Binding-site contacts:
Ligand atom C40 contacts residue TYR97 of chain 1.A at 3.5 Å (hydrophobic).
Ligand atom C38 contacts residue PRO35 of chain 1.A at 3.4 Å (hydrophobic).
Ligand atom O11 contacts residue HIS96 of chain 1.A at 3.5 Å (h-bond).
Ligand atom C4 contacts residue GLU63 of chain 1.A at 3.5 Å.
Ligand atom N3 contacts residue TYR65 of chain 1.A at 3.6 Å (h-bond).
Ligand atom C29 contacts residue ASP70 of chain 1.A at 3.5 Å.
Ligand atom C4 contacts residue TYR97 of chain 1.A at 3.2 Å (hydrophobic).
Ligand atom C27 contacts residue ARG69 of chain 1.A at 3.4 Å.
Ligand atom N3 contacts residue HIS96 of chain 1.A at 2.8 Å (h-bond).
Ligand atom C18 contacts residue GLY11 of chain 1.A at 3.3 Å.
Ligand atom C14 contacts residue GLY61 of chain 1.A at 3.4 Å.
Ligand atom C18 contacts residue TYR97 of chain 1.A at 3.4 Å (hydrophobic).
Ligand atom C17 contacts residue ALA60 of chain 1.A at 3.4 Å (hydrophobic).
Ligand atom C28 contacts residue ARG69 of chain 1.A at 3.5 Å.
Ligand atom N21 contacts residue GLU63 of chain 1.A at 3.3 Å (salt-bridge).
Ligand atom C19 contacts residue GLU63 of chain 1.A at 3.2 Å.
Ligand atom C29 contacts residue ARG103 of chain 1.A at 3.6 Å.
Ligand atom C27 contacts residue GLU64 of chain 1.A at 3.6 Å.
Ligand atom C35 contacts residue MET73 of chain 1.A at 3.6 Å (hydrophobic).
Ligand atom N5 contacts residue GLU63 of chain 1.A at 3.6 Å.
Ligand atom N41 contacts residue GLY11 of chain 1.A at 3.1 Å (h-bond).
Ligand atom O11 contacts residue GLU63 of chain 1.A at 3.3 Å (salt-bridge).
Ligand atom N5 contacts residue TYR97 of chain 1.A at 3.2 Å (h-bond).
Ligand atom N41 contacts residue VAL10 of chain 1.A at 3.4 Å.
Ligand atom C28 contacts residue ASP70 of chain 1.A at 3.2 Å.
Ligand atom O37 contacts residue CYS13 of chain 1.A at 3.6 Å (h-bond).
Ligand atom N15 contacts residue CYS13 of chain 1.A at 3.6 Å.
Ligand atom C29 contacts residue VAL104 of chain 1.A at 3.5 Å (hydrophobic).
Ligand atom C32 contacts residue GLN100 of chain 1.A at 3.6 Å.
Ligand atom C40 contacts residue GLY11 of chain 1.A at 3.0 Å.
Ligand atom N3 contacts residue TYR97 of chain 1.A at 3.6 Å.
Ligand atom C39 contacts residue CYS13 of chain 1.A at 1.7 Å (hydrophobic).
Ligand atom N41 contacts residue TYR97 of chain 1.A at 3.4 Å.
Ligand atom C27 contacts residue TYR65 of chain 1.A at 3.6 Å (hydrophobic).
Ligand atom C36 contacts residue CYS13 of chain 1.A at 3.0 Å (hydrophobic).
Ligand atom O37 contacts residue LYS17 of chain 1.A at 2.8 Å (salt-bridge).
Ligand atom C38 contacts residue CYS13 of chain 1.A at 2.4 Å (hydrophobic).
Ligand atom O11 contacts residue TYR97 of chain 1.A at 3.4 Å (h-bond).
Ligand atom C25 contacts residue GLU63 of chain 1.A at 3.5 Å.
Ligand atom N41 contacts residue THR59 of chain 1.A at 3.6 Å.

Sequence of chain 1.A:
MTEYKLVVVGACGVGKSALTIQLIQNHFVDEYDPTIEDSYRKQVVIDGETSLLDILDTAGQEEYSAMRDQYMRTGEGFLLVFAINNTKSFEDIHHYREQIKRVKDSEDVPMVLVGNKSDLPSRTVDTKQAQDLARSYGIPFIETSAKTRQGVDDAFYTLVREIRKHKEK

The small molecule below binds the protein below.
Small molecule (SMILES): CCC(=O)N1CCN(c2nc(OC[C@@H]3CCCN3C)nc3c2CCN(c2cccc4ccccc24)C3)C[C@@H]1CC#N